Binding-site contacts:
Ligand atom CAQ contacts residue TYR345 of chain 1.B at 3.9 Å (hydrophobic).
Ligand atom CAL contacts residue GLU207 of chain 1.B at 3.5 Å.
Ligand atom OAC contacts residue GLU472 of chain 1.B at 3.2 Å (salt-bridge).
Ligand atom OAD contacts residue ASN343 of chain 1.B at 3.9 Å.
Ligand atom OAD contacts residue HIS161 of chain 1.B at 3.8 Å.
Ligand atom CAI contacts residue THR210 of chain 1.B at 3.9 Å.
Ligand atom CAM contacts residue TRP473 of chain 1.B at 3.9 Å (hydrophobic).
Ligand atom CAO contacts residue GLU416 of chain 1.B at 3.5 Å.
Ligand atom CAM contacts residue GLU416 of chain 1.B at 3.7 Å.
Ligand atom OAB contacts residue TRP465 of chain 1.B at 3.7 Å.
Ligand atom OAB contacts residue GLN57 of chain 1.B at 2.9 Å (h-bond).
Ligand atom CAF contacts residue GLU207 of chain 1.B at 4.0 Å.
Ligand atom CAQ contacts residue GLU207 of chain 1.B at 3.0 Å.
Ligand atom CAO contacts residue TRP162 of chain 1.B at 3.9 Å (hydrophobic).
Ligand atom CAP contacts residue GLU416 of chain 1.B at 3.5 Å.
Ligand atom OAD contacts residue GLU207 of chain 1.B at 2.8 Å (salt-bridge).
Ligand atom OAA contacts residue TYR481 of chain 1.B at 3.0 Å.
Ligand atom CAF contacts residue ASN273 of chain 1.B at 4.0 Å.
Ligand atom CAN contacts residue TRP473 of chain 1.B at 3.8 Å (hydrophobic).
Ligand atom CAO contacts residue GLU207 of chain 1.B at 3.3 Å.
Ligand atom OAC contacts residue GLN57 of chain 1.B at 3.4 Å (h-bond).
Ligand atom OAD contacts residue GLU416 of chain 1.B at 2.6 Å (salt-bridge).
Ligand atom OAB contacts residue HIS161 of chain 1.B at 3.0 Å (h-bond).
Ligand atom CAE contacts residue THR210 of chain 1.B at 3.5 Å.
Ligand atom OAB contacts residue TRP473 of chain 1.B at 2.9 Å (h-bond).
Ligand atom CAI contacts residue ASN273 of chain 1.B at 4.0 Å.
Ligand atom OAA contacts residue TYR345 of chain 1.B at 3.5 Å (h-bond).
Ligand atom CAP contacts residue TRP465 of chain 1.B at 4.0 Å (hydrophobic).
Ligand atom CAN contacts residue TRP465 of chain 1.B at 3.9 Å (hydrophobic).
Ligand atom CAL contacts residue TYR345 of chain 1.B at 3.6 Å (hydrophobic).
Ligand atom CAF contacts residue THR210 of chain 1.B at 3.6 Å.
Ligand atom NAK contacts residue GLU207 of chain 1.B at 3.0 Å (salt-bridge).
Ligand atom OAC contacts residue TRP465 of chain 1.B at 2.9 Å (h-bond).
Ligand atom OAA contacts residue TRP465 of chain 1.B at 4.0 Å.
Ligand atom CAI contacts residue GLU207 of chain 1.B at 3.2 Å.
Ligand atom CAH contacts residue TYR345 of chain 1.B at 4.0 Å (hydrophobic).
Ligand atom OAD contacts residue ASN206 of chain 1.B at 3.2 Å (h-bond).
Ligand atom CAP contacts residue TYR345 of chain 1.B at 3.5 Å (hydrophobic).
Ligand atom CAQ contacts residue GLU416 of chain 1.B at 3.1 Å.
Ligand atom CAM contacts residue TRP465 of chain 1.B at 3.7 Å (hydrophobic).

A protein and the small-molecule ligand that binds it are described below.
Small molecule (SMILES): OC[C@@H]1[C@@H](O)[C@H](O)[C@@H](O)[C@@H]1NC1CCCCC1

Sequence of chain 1.B:
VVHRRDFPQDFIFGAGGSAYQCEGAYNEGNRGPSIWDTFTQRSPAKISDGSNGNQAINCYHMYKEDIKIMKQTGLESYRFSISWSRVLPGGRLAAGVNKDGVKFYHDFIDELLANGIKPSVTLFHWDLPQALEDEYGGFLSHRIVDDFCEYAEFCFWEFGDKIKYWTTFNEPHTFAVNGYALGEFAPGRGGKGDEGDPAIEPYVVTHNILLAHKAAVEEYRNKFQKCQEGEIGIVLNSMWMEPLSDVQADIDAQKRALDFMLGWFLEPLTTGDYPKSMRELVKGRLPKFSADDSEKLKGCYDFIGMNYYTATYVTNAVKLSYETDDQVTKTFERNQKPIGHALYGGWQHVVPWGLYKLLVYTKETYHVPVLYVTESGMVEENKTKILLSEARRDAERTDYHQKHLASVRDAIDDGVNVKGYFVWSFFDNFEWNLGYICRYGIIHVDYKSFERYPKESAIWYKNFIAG